A small-molecule ligand and the protein it binds are described below.
Small molecule (SMILES): O=P(O)(O)OC[C@H]1O[C@](O)(CO)[C@@H](O)[C@@H]1O

Sequence of chain 2.A:
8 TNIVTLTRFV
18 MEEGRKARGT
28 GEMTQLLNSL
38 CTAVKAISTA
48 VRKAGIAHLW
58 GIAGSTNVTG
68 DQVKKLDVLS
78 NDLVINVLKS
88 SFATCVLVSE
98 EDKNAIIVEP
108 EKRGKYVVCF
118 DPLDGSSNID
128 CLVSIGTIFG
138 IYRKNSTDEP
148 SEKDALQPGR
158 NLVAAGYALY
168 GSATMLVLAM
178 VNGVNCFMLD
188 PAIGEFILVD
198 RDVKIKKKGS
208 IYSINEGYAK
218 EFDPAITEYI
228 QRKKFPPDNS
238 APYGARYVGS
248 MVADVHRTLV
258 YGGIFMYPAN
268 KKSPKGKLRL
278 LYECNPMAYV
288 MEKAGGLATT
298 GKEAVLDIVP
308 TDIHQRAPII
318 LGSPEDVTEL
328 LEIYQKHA

Binding-site contacts:
Ligand atom C6 contacts residue GLY246 of chain 1.A at 3.7 Å.
Ligand atom O1 contacts residue PO41 of chain 1.G at 3.1 Å (h-bond).
Ligand atom O3 contacts residue GLY246 of chain 1.A at 3.9 Å.
Ligand atom C4 contacts residue GLY246 of chain 1.A at 3.1 Å.
Ligand atom O3 contacts residue ASP121 of chain 1.A at 2.9 Å (salt-bridge).
Ligand atom C1 contacts residue LEU275 of chain 1.A at 3.6 Å (hydrophobic).
Ligand atom C6 contacts residue TYR264 of chain 1.A at 3.9 Å (hydrophobic).
Ligand atom C1 contacts residue PO41 of chain 1.G at 3.5 Å.
Ligand atom O6 contacts residue LYS274 of chain 1.A at 3.1 Å (salt-bridge).
Ligand atom C6 contacts residue TYR244 of chain 1.A at 3.4 Å (hydrophobic).
Ligand atom O1P contacts residue TYR215 of chain 1.A at 2.4 Å (h-bond).
Ligand atom O3P contacts residue ASN212 of chain 1.A at 2.8 Å (h-bond).
Ligand atom O3P contacts residue TYR264 of chain 1.A at 3.7 Å.
Ligand atom C1 contacts residue LYS274 of chain 1.A at 3.9 Å.
Ligand atom O3 contacts residue MET248 of chain 1.A at 2.7 Å (h-bond).
Ligand atom O4 contacts residue TYR244 of chain 1.A at 3.9 Å.
Ligand atom O3 contacts residue GLY122 of chain 1.A at 3.5 Å (h-bond).
Ligand atom P contacts residue TYR215 of chain 1.A at 3.7 Å.
Ligand atom O3P contacts residue ARG243 of chain 2.A at 3.7 Å.
Ligand atom O2 contacts residue PO41 of chain 1.G at 2.6 Å (h-bond).
Ligand atom O2P contacts residue ASN212 of chain 1.A at 3.8 Å.
Ligand atom P contacts residue ASN212 of chain 1.A at 3.5 Å.
Ligand atom C4 contacts residue MET248 of chain 1.A at 3.5 Å (hydrophobic).
Ligand atom O4 contacts residue SER247 of chain 1.A at 3.8 Å.
Ligand atom O5 contacts residue LYS274 of chain 1.A at 3.2 Å (salt-bridge).
Ligand atom O4 contacts residue MET248 of chain 1.A at 3.1 Å (h-bond).
Ligand atom O1P contacts residue TYR264 of chain 1.A at 2.6 Å (h-bond).
Ligand atom O3P contacts residue TYR244 of chain 1.A at 2.9 Å (h-bond).
Ligand atom C1 contacts residue GLU280 of chain 1.A at 3.6 Å.
Ligand atom O1P contacts residue LYS274 of chain 1.A at 3.8 Å.
Ligand atom O1 contacts residue ARG276 of chain 1.A at 3.4 Å (salt-bridge).
Ligand atom C3 contacts residue ASP121 of chain 1.A at 3.8 Å.
Ligand atom C2 contacts residue PO41 of chain 1.G at 3.6 Å.
Ligand atom O2 contacts residue GLY122 of chain 1.A at 3.7 Å.
Ligand atom O2P contacts residue ARG243 of chain 2.A at 2.8 Å (salt-bridge).
Ligand atom O6 contacts residue TYR264 of chain 1.A at 3.5 Å.
Ligand atom O1 contacts residue LYS274 of chain 1.A at 3.4 Å.
Ligand atom C3 contacts residue MET248 of chain 1.A at 3.4 Å (hydrophobic).
Ligand atom O3 contacts residue SER247 of chain 1.A at 3.4 Å.
Ligand atom P contacts residue TYR264 of chain 1.A at 3.6 Å.

Sequence of chain 1.A:
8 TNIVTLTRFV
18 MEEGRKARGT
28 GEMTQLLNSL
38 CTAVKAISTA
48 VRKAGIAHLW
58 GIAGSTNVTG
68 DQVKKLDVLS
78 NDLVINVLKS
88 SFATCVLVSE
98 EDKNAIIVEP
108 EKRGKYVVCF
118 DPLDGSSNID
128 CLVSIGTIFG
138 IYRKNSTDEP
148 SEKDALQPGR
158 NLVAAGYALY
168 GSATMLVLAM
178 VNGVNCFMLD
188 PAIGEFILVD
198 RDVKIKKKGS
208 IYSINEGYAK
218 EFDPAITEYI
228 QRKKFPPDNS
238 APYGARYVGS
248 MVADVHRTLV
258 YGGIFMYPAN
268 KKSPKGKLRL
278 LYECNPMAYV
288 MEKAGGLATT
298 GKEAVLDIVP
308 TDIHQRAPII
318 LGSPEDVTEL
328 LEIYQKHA